A protein and the small-molecule ligand that binds it are described below.
Small molecule (SMILES): COC(=O)NC1(C(=O)N[C@@H](Cc2ccccc2)[C@@H](O)C[C@H](Cc2ccccc2)NC(=O)O[C@H]2CO[C@H]3OCC[C@H]32)CCCC1

Binding-site contacts:
Ligand atom C34 contacts residue ASP29 of chain 1.B at 3.7 Å.
Ligand atom C11 contacts residue ASP25 of chain 1.B at 3.0 Å.
Ligand atom O29 contacts residue ALA28 of chain 1.A at 3.7 Å.
Ligand atom O30 contacts residue GLY48 of chain 1.A at 3.3 Å (h-bond).
Ligand atom C42 contacts residue ILE50 of chain 1.B at 3.5 Å (hydrophobic).
Ligand atom O36 contacts residue ASP29 of chain 1.B at 2.9 Å (salt-bridge).
Ligand atom C31 contacts residue ASP29 of chain 1.A at 3.3 Å.
Ligand atom O21 contacts residue ALA28 of chain 1.B at 3.5 Å.
Ligand atom C35 contacts residue GLY48 of chain 1.B at 3.6 Å.
Ligand atom C03 contacts residue GLY27 of chain 1.B at 3.7 Å.
Ligand atom O10 contacts residue ASP25 of chain 1.A at 2.7 Å (salt-bridge).
Ligand atom C17 contacts residue PRO81 of chain 1.B at 3.5 Å (hydrophobic).
Ligand atom C41 contacts residue VAL32 of chain 1.A at 3.6 Å (hydrophobic).
Ligand atom O20 contacts residue GLY49 of chain 1.B at 3.6 Å.
Ligand atom C26 contacts residue ILE50 of chain 1.B at 3.5 Å (hydrophobic).
Ligand atom C43 contacts residue GLY49 of chain 1.B at 3.5 Å.
Ligand atom C02 contacts residue GLY27 of chain 1.B at 3.6 Å.
Ligand atom C31 contacts residue ARG8 of chain 1.B at 3.2 Å.
Ligand atom C05 contacts residue ASP25 of chain 1.A at 3.4 Å.
Ligand atom N07 contacts residue GLY27 of chain 1.A at 3.5 Å (h-bond).
Ligand atom O10 contacts residue GLY27 of chain 1.A at 3.5 Å (h-bond).
Ligand atom C03 contacts residue ASP25 of chain 1.A at 2.9 Å.
Ligand atom N01 contacts residue GLY27 of chain 1.B at 2.9 Å (h-bond).
Ligand atom O29 contacts residue ASP29 of chain 1.A at 3.1 Å (salt-bridge).
Ligand atom O33 contacts residue ALA28 of chain 1.B at 3.6 Å.
Ligand atom C41 contacts residue ILE50 of chain 1.B at 3.3 Å (hydrophobic).
Ligand atom C40 contacts residue ILE50 of chain 1.B at 3.4 Å (hydrophobic).
Ligand atom O33 contacts residue ASP30 of chain 1.B at 3.1 Å (salt-bridge).
Ligand atom C14 contacts residue GLY27 of chain 1.A at 3.6 Å.
Ligand atom O29 contacts residue GLY27 of chain 1.A at 3.7 Å.
Ligand atom N27 contacts residue ALA28 of chain 1.A at 3.6 Å.
Ligand atom C17 contacts residue GLY49 of chain 1.A at 3.6 Å.
Ligand atom C39 contacts residue GLY48 of chain 1.A at 3.3 Å.
Ligand atom C38 contacts residue GLY48 of chain 1.B at 3.2 Å.
Ligand atom C05 contacts residue ASP25 of chain 1.B at 3.3 Å.
Ligand atom C11 contacts residue GLY27 of chain 1.A at 3.6 Å.
Ligand atom O33 contacts residue ASP29 of chain 1.B at 3.4 Å (salt-bridge).
Ligand atom C16 contacts residue PRO81 of chain 1.B at 3.6 Å (hydrophobic).
Ligand atom O10 contacts residue ASP25 of chain 1.B at 2.5 Å (salt-bridge).
Ligand atom C42 contacts residue ILE84 of chain 1.A at 3.5 Å (hydrophobic).

Sequence of chain 1.B:
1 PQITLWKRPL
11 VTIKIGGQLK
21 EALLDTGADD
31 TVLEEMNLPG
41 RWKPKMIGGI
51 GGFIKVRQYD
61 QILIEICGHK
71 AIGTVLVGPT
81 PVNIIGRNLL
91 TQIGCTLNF

Sequence of chain 1.A:
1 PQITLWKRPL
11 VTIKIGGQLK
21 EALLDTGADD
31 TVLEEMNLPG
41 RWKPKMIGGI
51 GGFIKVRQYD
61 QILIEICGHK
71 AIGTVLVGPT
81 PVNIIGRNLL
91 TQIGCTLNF